Binding-site contacts:
Ligand atom N6 contacts residue U2 of chain 53.C at 4.2 Å.
Ligand atom C4 contacts residue U2 of chain 53.C at 4.3 Å.
Ligand atom C2 contacts residue U2 of chain 53.C at 3.2 Å.
Ligand atom N6 contacts residue U1 of chain 53.C at 2.8 Å (h-bond).
Ligand atom C2 contacts residue U3 of chain 53.C at 3.0 Å.
Ligand atom C6 contacts residue U3 of chain 53.C at 3.3 Å.
Ligand atom C6 contacts residue U2 of chain 53.C at 4.1 Å.
Ligand atom N3 contacts residue U2 of chain 53.C at 3.7 Å.
Ligand atom N1 contacts residue U3 of chain 53.C at 2.7 Å (h-bond).
Ligand atom N6 contacts residue U3 of chain 53.C at 3.0 Å (h-bond).
Ligand atom N1 contacts residue U1 of chain 53.C at 2.8 Å (h-bond).
Ligand atom C2 contacts residue U1 of chain 53.C at 3.5 Å.
Ligand atom C6 contacts residue U1 of chain 53.C at 3.6 Å.
Ligand atom N1 contacts residue U2 of chain 53.C at 3.5 Å (h-bond).
Ligand atom N3 contacts residue U3 of chain 53.C at 4.2 Å.

A small-molecule ligand and the protein it binds are described below.
Small molecule (SMILES): Nc1ncnc2c1ncn2[C@@H]1O[C@H](CO[P](=O)(O)O[C@H]2[C@@H](O)[C@H](n3cnc4c(N)ncnc43)O[C@@H]2CO[P](=O)(O)O[C@H]2[C@@H](O)[C@H](n3cnc4c(N)ncnc43)O[C@@H]2COP(=O)(O)O)[C@@H](O)[C@H]1O